Binding-site contacts:
Ligand atom C1H contacts residue NDP1 of chain 1.C at 3.5 Å.
Ligand atom C2 contacts residue VAL38 of chain 1.A at 3.4 Å (hydrophobic).
Ligand atom N3 contacts residue VAL38 of chain 1.A at 3.4 Å.
Ligand atom C5 contacts residue NDP1 of chain 1.C at 3.4 Å.
Ligand atom C2 contacts residue ALA14 of chain 1.A at 3.5 Å (hydrophobic).
Ligand atom N1E contacts residue VAL13 of chain 1.A at 3.3 Å (h-bond).
Ligand atom C1B contacts residue ALA56 of chain 1.A at 3.9 Å (hydrophobic).
Ligand atom C1B contacts residue ASN26 of chain 1.A at 3.2 Å.
Ligand atom C1L contacts residue NDP1 of chain 1.C at 3.9 Å.
Ligand atom N1 contacts residue VAL13 of chain 1.A at 3.3 Å.
Ligand atom C1L contacts residue ASN53 of chain 1.A at 3.2 Å.
Ligand atom N1 contacts residue ALA14 of chain 1.A at 3.6 Å (h-bond).
Ligand atom C1S contacts residue ILE57 of chain 1.A at 3.8 Å (hydrophobic).
Ligand atom C1G contacts residue NDP1 of chain 1.C at 3.4 Å.
Ligand atom N1F contacts residue TYR108 of chain 1.A at 3.6 Å (h-bond).
Ligand atom C1A contacts residue TRP29 of chain 1.A at 3.7 Å (hydrophobic).
Ligand atom N1E contacts residue ALA14 of chain 1.A at 3.5 Å (h-bond).
Ligand atom C1K contacts residue GLU34 of chain 1.A at 3.6 Å.
Ligand atom N1F contacts residue PHE102 of chain 1.A at 3.3 Å (h-bond).
Ligand atom N1F contacts residue MET12 of chain 1.A at 2.9 Å (h-bond).
Ligand atom N3 contacts residue GLU34 of chain 1.A at 2.8 Å (salt-bridge).
Ligand atom N3 contacts residue ALA14 of chain 1.A at 3.5 Å.
Ligand atom C4 contacts residue GLU34 of chain 1.A at 3.7 Å.
Ligand atom N1E contacts residue THR121 of chain 1.A at 3.6 Å.
Ligand atom C2 contacts residue VAL13 of chain 1.A at 3.5 Å (hydrophobic).
Ligand atom C1I contacts residue LEU27 of chain 1.A at 3.8 Å (hydrophobic).
Ligand atom N1 contacts residue MET12 of chain 1.A at 3.4 Å.
Ligand atom C6 contacts residue NDP1 of chain 1.C at 3.2 Å.
Ligand atom N1E contacts residue MET12 of chain 1.A at 3.6 Å (h-bond).
Ligand atom N1E contacts residue VAL38 of chain 1.A at 3.4 Å.
Ligand atom N1E contacts residue GLU34 of chain 1.A at 2.8 Å (salt-bridge).
Ligand atom C2 contacts residue GLU34 of chain 1.A at 3.6 Å.
Ligand atom N1F contacts residue NDP1 of chain 1.C at 3.5 Å (h-bond).
Ligand atom C1I contacts residue ILE57 of chain 1.A at 3.6 Å (hydrophobic).
Ligand atom O1P contacts residue LEU35 of chain 1.A at 3.8 Å.
Ligand atom C6 contacts residue MET12 of chain 1.A at 3.6 Å (hydrophobic).
Ligand atom C1V contacts residue ILE57 of chain 1.A at 3.7 Å (hydrophobic).
Ligand atom N1 contacts residue NDP1 of chain 1.C at 3.6 Å (h-bond).
Ligand atom C1A contacts residue LEU27 of chain 1.A at 3.6 Å (hydrophobic).
Ligand atom C1C contacts residue LEU61 of chain 1.A at 3.9 Å (hydrophobic).

Sequence of chain 1.A:
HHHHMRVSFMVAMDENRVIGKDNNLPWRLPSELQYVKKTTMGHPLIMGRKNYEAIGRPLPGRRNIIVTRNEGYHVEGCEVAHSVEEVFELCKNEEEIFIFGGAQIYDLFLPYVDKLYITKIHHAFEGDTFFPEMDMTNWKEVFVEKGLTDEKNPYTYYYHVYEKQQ

The protein below binds the small molecule below.
Small molecule (SMILES): CCc1nc(N)nc(N)c1C#CCc1cc(OC)c(OC)c(OC)c1